Binding-site contacts:
Ligand atom O7 contacts residue ASN118 of chain 1.C at 3.3 Å (h-bond).
Ligand atom C7 contacts residue TYR135 of chain 1.C at 3.7 Å (hydrophobic).
Ligand atom C1 contacts residue TYR135 of chain 1.C at 4.0 Å (hydrophobic).
Ligand atom O7 contacts residue TYR135 of chain 1.C at 3.5 Å.
Ligand atom O4 contacts residue TYR135 of chain 1.C at 3.9 Å.
Ligand atom C2 contacts residue ASP290 of chain 1.C at 4.0 Å.
Ligand atom O5 contacts residue TYR135 of chain 1.C at 4.3 Å.
Ligand atom C8 contacts residue VAL104 of chain 1.C at 3.9 Å (hydrophobic).
Ligand atom C3 contacts residue ASP290 of chain 1.C at 3.8 Å.
Ligand atom C5 contacts residue TYR135 of chain 1.C at 4.0 Å (hydrophobic).
Ligand atom C7 contacts residue ASP290 of chain 1.C at 3.6 Å.
Ligand atom O5 contacts residue ASN118 of chain 1.C at 2.4 Å (h-bond).
Ligand atom C3 contacts residue ASN118 of chain 1.C at 3.7 Å.
Ligand atom O3 contacts residue ASP290 of chain 1.C at 3.0 Å (salt-bridge).
Ligand atom C4 contacts residue ASN118 of chain 1.C at 4.2 Å.
Ligand atom N2 contacts residue LEU137 of chain 1.C at 4.4 Å.
Ligand atom C4 contacts residue TYR135 of chain 1.C at 4.4 Å (hydrophobic).
Ligand atom N2 contacts residue ASN118 of chain 1.C at 2.9 Å (h-bond).
Ligand atom C5 contacts residue ASN118 of chain 1.C at 3.7 Å.
Ligand atom C7 contacts residue ASN118 of chain 1.C at 3.3 Å.
Ligand atom C8 contacts residue ASP290 of chain 1.C at 3.4 Å.
Ligand atom C1 contacts residue ASN118 of chain 1.C at 1.5 Å.
Ligand atom C3 contacts residue TYR135 of chain 1.C at 3.9 Å (hydrophobic).
Ligand atom C8 contacts residue TYR135 of chain 1.C at 3.6 Å (hydrophobic).
Ligand atom C2 contacts residue ASN118 of chain 1.C at 2.5 Å.
Ligand atom C8 contacts residue LEU137 of chain 1.C at 3.9 Å (hydrophobic).
Ligand atom C8 contacts residue ASN118 of chain 1.C at 4.4 Å.
Ligand atom C2 contacts residue TYR135 of chain 1.C at 4.4 Å (hydrophobic).
Ligand atom C7 contacts residue LEU137 of chain 1.C at 4.4 Å (hydrophobic).
Ligand atom N2 contacts residue ASP290 of chain 1.C at 3.0 Å (salt-bridge).

Sequence of chain 1.C:
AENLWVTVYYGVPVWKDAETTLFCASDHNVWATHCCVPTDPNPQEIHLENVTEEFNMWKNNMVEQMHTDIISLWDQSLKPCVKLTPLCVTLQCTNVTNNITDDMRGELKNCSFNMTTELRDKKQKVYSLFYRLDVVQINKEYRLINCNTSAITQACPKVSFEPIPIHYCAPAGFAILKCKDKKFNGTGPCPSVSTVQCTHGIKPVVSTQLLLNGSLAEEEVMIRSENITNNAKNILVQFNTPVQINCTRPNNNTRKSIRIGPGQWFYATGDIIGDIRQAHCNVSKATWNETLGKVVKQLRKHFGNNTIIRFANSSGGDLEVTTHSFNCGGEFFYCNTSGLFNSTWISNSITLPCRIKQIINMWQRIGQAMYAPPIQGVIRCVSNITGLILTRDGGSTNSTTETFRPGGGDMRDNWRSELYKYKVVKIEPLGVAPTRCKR

The protein below binds the small molecule below.
Small molecule (SMILES): CC(=O)N[C@H]1[C@H](O[C@H]2[C@H](O)[C@@H](NC(C)=O)CO[C@@H]2CO)O[C@H](CO)[C@@H](O[C@@H]2O[C@H](CO)[C@@H](O)[C@H](O)[C@@H]2O)[C@@H]1O